Binding-site contacts:
Ligand atom O7 contacts residue ALA237 of chain 1.B at 3.8 Å.
Ligand atom O8 contacts residue SER189 of chain 1.B at 2.6 Å (h-bond).
Ligand atom O8 contacts residue FMT1 of chain 1.V at 3.6 Å (h-bond).
Ligand atom O1 contacts residue ASN95 of chain 1.B at 3.0 Å (h-bond).
Ligand atom O4 contacts residue SER44 of chain 1.B at 3.2 Å.
Ligand atom C2 contacts residue ARG96 of chain 1.B at 3.5 Å.
Ligand atom O5 contacts residue SER283 of chain 1.B at 2.9 Å (h-bond).
Ligand atom C5 contacts residue ARG96 of chain 1.B at 3.5 Å.
Ligand atom C9 contacts residue SER283 of chain 1.B at 3.5 Å.
Ligand atom C6 contacts residue ARG96 of chain 1.B at 3.2 Å.
Ligand atom N2 contacts residue FMT1 of chain 1.V at 2.6 Å (h-bond).
Ligand atom O8 contacts residue TYR206 of chain 1.B at 3.8 Å.
Ligand atom O5 contacts residue GLY284 of chain 1.B at 3.3 Å.
Ligand atom O6 contacts residue TYR206 of chain 1.B at 3.6 Å.
Ligand atom C12 contacts residue PHE258 of chain 1.B at 3.5 Å (hydrophobic).
Ligand atom O2 contacts residue ARG96 of chain 1.B at 3.8 Å.
Ligand atom C14 contacts residue SER283 of chain 1.B at 3.3 Å.
Ligand atom C15 contacts residue TYR253 of chain 1.B at 3.7 Å (hydrophobic).
Ligand atom O1 contacts residue ARG96 of chain 1.B at 3.0 Å (salt-bridge).
Ligand atom C26 contacts residue TYR206 of chain 1.B at 3.5 Å (hydrophobic).
Ligand atom O8 contacts residue GLY190 of chain 1.B at 3.3 Å (h-bond).
Ligand atom C13 contacts residue PHE258 of chain 1.B at 3.6 Å (hydrophobic).
Ligand atom O3 contacts residue PHE258 of chain 1.B at 3.3 Å.
Ligand atom C1 contacts residue ARG96 of chain 1.B at 3.5 Å.
Ligand atom O7 contacts residue SER236 of chain 1.B at 3.3 Å (h-bond).
Ligand atom C25 contacts residue TYR206 of chain 1.B at 3.6 Å (hydrophobic).
Ligand atom C8 contacts residue ARG96 of chain 1.B at 3.6 Å.
Ligand atom C11 contacts residue TYR15 of chain 1.B at 3.5 Å (hydrophobic).
Ligand atom C3 contacts residue ARG96 of chain 1.B at 3.8 Å.
Ligand atom C10 contacts residue TYR15 of chain 1.B at 3.5 Å (hydrophobic).
Ligand atom C1 contacts residue FMT1 of chain 1.V at 3.6 Å.
Ligand atom C4 contacts residue ARG96 of chain 1.B at 3.7 Å.
Ligand atom O4 contacts residue TYR15 of chain 1.B at 3.4 Å.
Ligand atom C23 contacts residue TYR206 of chain 1.B at 3.4 Å (hydrophobic).
Ligand atom O5 contacts residue ALA237 of chain 1.B at 3.5 Å.
Ligand atom C21 contacts residue ARG164 of chain 1.B at 3.7 Å.
Ligand atom C24 contacts residue TYR206 of chain 1.B at 3.6 Å (hydrophobic).
Ligand atom N2 contacts residue ARG96 of chain 1.B at 3.7 Å.
Ligand atom S1 contacts residue SER283 of chain 1.B at 3.6 Å.
Ligand atom C21 contacts residue FMT1 of chain 1.V at 3.4 Å.

Sequence of chain 1.B:
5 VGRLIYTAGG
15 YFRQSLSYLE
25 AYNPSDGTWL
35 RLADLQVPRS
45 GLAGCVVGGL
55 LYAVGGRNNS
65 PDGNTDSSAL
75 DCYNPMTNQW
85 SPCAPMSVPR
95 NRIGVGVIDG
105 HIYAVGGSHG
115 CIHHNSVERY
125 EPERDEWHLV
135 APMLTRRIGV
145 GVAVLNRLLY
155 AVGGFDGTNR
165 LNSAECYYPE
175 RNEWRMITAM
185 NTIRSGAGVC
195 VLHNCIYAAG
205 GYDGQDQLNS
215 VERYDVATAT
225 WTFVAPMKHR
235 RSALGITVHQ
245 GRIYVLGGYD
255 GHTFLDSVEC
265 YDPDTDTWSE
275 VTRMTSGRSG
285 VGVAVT

This protein binds this small molecule.
Small molecule (SMILES): COc1ccc(S(=O)(=O)Nc2ccc(N(CC(=O)O)S(=O)(=O)c3ccc(OC)cc3)c3ccccc23)cc1